Sequence of chain 1.C:
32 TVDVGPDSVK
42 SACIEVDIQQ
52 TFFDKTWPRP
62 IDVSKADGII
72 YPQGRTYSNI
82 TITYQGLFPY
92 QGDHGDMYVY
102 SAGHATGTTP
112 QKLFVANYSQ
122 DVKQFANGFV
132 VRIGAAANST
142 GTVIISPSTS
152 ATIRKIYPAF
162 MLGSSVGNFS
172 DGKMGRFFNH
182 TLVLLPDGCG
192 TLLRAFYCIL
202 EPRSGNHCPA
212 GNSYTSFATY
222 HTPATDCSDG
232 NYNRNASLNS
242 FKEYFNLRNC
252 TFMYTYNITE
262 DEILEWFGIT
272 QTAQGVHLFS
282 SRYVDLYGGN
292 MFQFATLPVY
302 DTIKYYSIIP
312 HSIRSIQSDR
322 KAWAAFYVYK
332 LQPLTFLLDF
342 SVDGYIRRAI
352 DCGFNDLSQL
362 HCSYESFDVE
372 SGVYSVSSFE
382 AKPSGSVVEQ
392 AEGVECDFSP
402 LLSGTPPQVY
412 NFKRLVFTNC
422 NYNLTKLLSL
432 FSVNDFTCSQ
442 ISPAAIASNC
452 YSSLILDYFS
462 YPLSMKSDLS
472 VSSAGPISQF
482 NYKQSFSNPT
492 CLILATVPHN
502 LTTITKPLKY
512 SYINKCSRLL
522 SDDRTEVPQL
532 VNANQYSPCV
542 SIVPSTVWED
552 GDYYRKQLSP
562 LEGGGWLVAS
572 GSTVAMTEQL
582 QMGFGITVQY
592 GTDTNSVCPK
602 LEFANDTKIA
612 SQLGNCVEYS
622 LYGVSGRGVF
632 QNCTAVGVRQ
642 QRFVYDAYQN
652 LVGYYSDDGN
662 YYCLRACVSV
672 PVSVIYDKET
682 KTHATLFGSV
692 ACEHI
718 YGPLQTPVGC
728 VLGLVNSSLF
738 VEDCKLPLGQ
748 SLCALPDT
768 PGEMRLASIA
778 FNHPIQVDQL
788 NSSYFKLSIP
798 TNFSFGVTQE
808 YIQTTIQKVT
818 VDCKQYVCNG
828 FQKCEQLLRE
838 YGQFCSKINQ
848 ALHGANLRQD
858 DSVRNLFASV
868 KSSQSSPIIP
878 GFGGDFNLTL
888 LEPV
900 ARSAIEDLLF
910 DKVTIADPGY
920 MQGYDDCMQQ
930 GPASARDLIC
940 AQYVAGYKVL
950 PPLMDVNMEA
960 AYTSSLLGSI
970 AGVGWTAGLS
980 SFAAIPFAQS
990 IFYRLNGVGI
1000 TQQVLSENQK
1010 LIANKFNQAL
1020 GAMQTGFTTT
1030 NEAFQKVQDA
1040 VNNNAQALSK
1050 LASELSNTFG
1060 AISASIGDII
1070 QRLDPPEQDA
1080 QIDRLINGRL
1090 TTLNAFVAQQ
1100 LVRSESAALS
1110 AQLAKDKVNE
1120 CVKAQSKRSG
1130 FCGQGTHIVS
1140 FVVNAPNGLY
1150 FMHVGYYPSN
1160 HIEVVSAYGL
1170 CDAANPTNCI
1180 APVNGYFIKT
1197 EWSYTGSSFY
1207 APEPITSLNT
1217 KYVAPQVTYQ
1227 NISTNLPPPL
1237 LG

The small molecule below binds the protein below.
Small molecule (SMILES): CC(=O)N[C@H]1[C@H](O[C@H]2[C@H](O)[C@@H](NC(C)=O)CO[C@@H]2CO)O[C@H](CO)[C@@H](O[C@@H]2O[C@H](CO)[C@@H](O)[C@H](O[C@H]3O[C@H](CO)[C@@H](O)[C@H](O)[C@@H]3O)[C@@H]2O)[C@@H]1O

Binding-site contacts:
Ligand atom O5 contacts residue ARG195 of chain 1.C at 3.6 Å (salt-bridge).
Ligand atom C6 contacts residue MET254 of chain 1.C at 3.7 Å (hydrophobic).
Ligand atom O5 contacts residue ASN236 of chain 1.C at 2.4 Å (h-bond).
Ligand atom N2 contacts residue ASN236 of chain 1.C at 2.9 Å (h-bond).
Ligand atom C1 contacts residue ASN236 of chain 1.C at 1.4 Å.
Ligand atom C1 contacts residue GLY36 of chain 1.C at 4.3 Å.
Ligand atom C8 contacts residue VAL33 of chain 1.C at 4.1 Å (hydrophobic).
Ligand atom O3 contacts residue ASP34 of chain 1.C at 3.6 Å.
Ligand atom C4 contacts residue VAL35 of chain 1.C at 4.3 Å (hydrophobic).
Ligand atom C1 contacts residue ARG195 of chain 1.C at 4.4 Å.
Ligand atom C3 contacts residue ASN236 of chain 1.C at 3.8 Å.
Ligand atom O4 contacts residue ASP34 of chain 1.C at 3.9 Å.
Ligand atom C2 contacts residue ASP34 of chain 1.C at 3.6 Å.
Ligand atom O7 contacts residue ASN236 of chain 1.C at 3.6 Å (h-bond).
Ligand atom C5 contacts residue ASP34 of chain 1.C at 4.2 Å.
Ligand atom C8 contacts residue ASP34 of chain 1.C at 3.8 Å.
Ligand atom O6 contacts residue MET254 of chain 1.C at 4.2 Å.
Ligand atom C6 contacts residue ARG195 of chain 1.C at 3.7 Å.
Ligand atom C1 contacts residue LEU239 of chain 1.C at 4.5 Å (hydrophobic).
Ligand atom C8 contacts residue MET254 of chain 1.C at 3.7 Å (hydrophobic).
Ligand atom C4 contacts residue ASN236 of chain 1.C at 4.4 Å.
Ligand atom C2 contacts residue ASN236 of chain 1.C at 2.5 Å.
Ligand atom O7 contacts residue ASN240 of chain 1.C at 4.2 Å.
Ligand atom C7 contacts residue ASN236 of chain 1.C at 3.4 Å.
Ligand atom N2 contacts residue VAL35 of chain 1.C at 4.4 Å.
Ligand atom O5 contacts residue LEU239 of chain 1.C at 3.7 Å.
Ligand atom C4 contacts residue GLY36 of chain 1.C at 4.4 Å.
Ligand atom C3 contacts residue ASP34 of chain 1.C at 3.4 Å.
Ligand atom C7 contacts residue ASP34 of chain 1.C at 3.8 Å.
Ligand atom O3 contacts residue GLY36 of chain 1.C at 3.9 Å.
Ligand atom C5 contacts residue ASN236 of chain 1.C at 3.7 Å.
Ligand atom O6 contacts residue THR256 of chain 1.C at 4.3 Å.
Ligand atom C5 contacts residue ARG195 of chain 1.C at 4.1 Å.
Ligand atom O7 contacts residue PRO37 of chain 1.C at 3.7 Å.
Ligand atom C1 contacts residue ASP34 of chain 1.C at 4.1 Å.
Ligand atom C7 contacts residue PRO37 of chain 1.C at 4.5 Å (hydrophobic).
Ligand atom O2 contacts residue ASP34 of chain 1.C at 4.1 Å.
Ligand atom O6 contacts residue ARG195 of chain 1.C at 3.1 Å (salt-bridge).
Ligand atom N2 contacts residue ASP34 of chain 1.C at 2.9 Å (salt-bridge).
Ligand atom O7 contacts residue LYS243 of chain 1.C at 4.4 Å.